Sequence of chain 1.A:
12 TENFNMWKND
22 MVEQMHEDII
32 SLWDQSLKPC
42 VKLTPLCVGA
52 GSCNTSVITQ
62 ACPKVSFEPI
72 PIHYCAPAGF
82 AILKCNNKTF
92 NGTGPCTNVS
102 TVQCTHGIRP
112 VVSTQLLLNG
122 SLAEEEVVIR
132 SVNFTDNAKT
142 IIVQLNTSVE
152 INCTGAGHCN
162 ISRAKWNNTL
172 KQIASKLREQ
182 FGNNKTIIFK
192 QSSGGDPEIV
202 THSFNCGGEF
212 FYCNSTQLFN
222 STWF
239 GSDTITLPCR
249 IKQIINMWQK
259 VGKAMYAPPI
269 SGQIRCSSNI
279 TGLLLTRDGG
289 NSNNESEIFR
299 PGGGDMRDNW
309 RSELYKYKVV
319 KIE

Binding-site contacts:
Ligand atom O5 contacts residue ASP137 of chain 1.A at 3.5 Å.
Ligand atom O3 contacts residue ASP137 of chain 1.A at 4.0 Å.
Ligand atom C4 contacts residue ASN134 of chain 1.A at 4.2 Å.
Ligand atom O5 contacts residue THR136 of chain 1.A at 4.0 Å.
Ligand atom C7 contacts residue ASN134 of chain 1.A at 3.5 Å.
Ligand atom C3 contacts residue ASN134 of chain 1.A at 3.7 Å.
Ligand atom C2 contacts residue ASN134 of chain 1.A at 2.4 Å.
Ligand atom O6 contacts residue ASP137 of chain 1.A at 3.5 Å.
Ligand atom C1 contacts residue ASP137 of chain 1.A at 4.5 Å.
Ligand atom C1 contacts residue LYS140 of chain 1.A at 4.2 Å.
Ligand atom C6 contacts residue ASP137 of chain 1.A at 3.7 Å.
Ligand atom O3 contacts residue LYS140 of chain 1.A at 3.6 Å.
Ligand atom C5 contacts residue THR136 of chain 1.A at 4.1 Å.
Ligand atom N2 contacts residue ASN134 of chain 1.A at 3.2 Å (h-bond).
Ligand atom O6 contacts residue GLN33 of chain 1.B at 4.4 Å.
Ligand atom C1 contacts residue ASN134 of chain 1.A at 1.4 Å.
Ligand atom O7 contacts residue ASN134 of chain 1.A at 3.1 Å (h-bond).
Ligand atom O3 contacts residue ASN134 of chain 1.A at 3.9 Å.
Ligand atom C5 contacts residue ASN134 of chain 1.A at 3.7 Å.
Ligand atom C6 contacts residue THR136 of chain 1.A at 3.9 Å.
Ligand atom C5 contacts residue ASP137 of chain 1.A at 4.2 Å.
Ligand atom O5 contacts residue LYS140 of chain 1.A at 4.2 Å.
Ligand atom O5 contacts residue ASN134 of chain 1.A at 2.4 Å (h-bond).
Ligand atom C2 contacts residue LYS140 of chain 1.A at 4.2 Å.

The small molecule below binds the protein below.
Small molecule (SMILES): CC(=O)N[C@@H]1[C@@H](O)[C@H](O)[C@@H](CO)O[C@H]1O

Sequence of chain 1.B:
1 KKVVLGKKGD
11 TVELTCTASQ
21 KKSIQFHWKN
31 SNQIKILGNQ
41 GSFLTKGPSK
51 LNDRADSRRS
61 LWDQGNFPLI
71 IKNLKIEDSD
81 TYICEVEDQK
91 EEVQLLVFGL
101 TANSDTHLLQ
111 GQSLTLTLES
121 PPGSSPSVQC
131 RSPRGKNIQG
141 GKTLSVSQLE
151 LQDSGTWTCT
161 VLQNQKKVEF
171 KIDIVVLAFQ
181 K